Sequence of chain 1.B:
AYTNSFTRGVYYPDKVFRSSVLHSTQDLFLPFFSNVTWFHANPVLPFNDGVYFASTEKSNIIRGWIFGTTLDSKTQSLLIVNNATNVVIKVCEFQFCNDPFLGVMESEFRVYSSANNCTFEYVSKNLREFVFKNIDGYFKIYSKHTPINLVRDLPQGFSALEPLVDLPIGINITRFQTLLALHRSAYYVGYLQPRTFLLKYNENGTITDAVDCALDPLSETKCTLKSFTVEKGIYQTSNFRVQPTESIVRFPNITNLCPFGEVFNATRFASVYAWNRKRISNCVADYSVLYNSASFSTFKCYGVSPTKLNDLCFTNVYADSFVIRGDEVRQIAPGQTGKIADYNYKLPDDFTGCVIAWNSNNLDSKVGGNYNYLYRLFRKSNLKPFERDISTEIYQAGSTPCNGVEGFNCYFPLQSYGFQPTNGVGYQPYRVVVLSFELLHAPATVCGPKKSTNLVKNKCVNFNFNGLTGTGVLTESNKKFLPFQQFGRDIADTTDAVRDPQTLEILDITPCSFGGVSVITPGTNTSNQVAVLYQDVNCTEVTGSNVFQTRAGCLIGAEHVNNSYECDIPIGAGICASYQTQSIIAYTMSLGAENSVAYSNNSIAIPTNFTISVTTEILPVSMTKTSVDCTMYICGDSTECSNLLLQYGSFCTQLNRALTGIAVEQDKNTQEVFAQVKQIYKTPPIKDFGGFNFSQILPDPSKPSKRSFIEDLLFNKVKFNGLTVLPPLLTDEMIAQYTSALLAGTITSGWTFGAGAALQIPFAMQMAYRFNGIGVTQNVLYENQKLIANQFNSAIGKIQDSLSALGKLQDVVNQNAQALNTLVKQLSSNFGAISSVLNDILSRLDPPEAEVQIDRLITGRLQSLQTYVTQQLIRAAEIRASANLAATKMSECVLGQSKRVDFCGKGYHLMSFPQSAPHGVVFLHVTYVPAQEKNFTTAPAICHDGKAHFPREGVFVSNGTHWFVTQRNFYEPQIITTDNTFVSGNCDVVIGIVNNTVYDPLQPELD

Binding-site contacts:
Ligand atom O4 contacts residue LEU922 of chain 1.B at 4.1 Å.
Ligand atom O6 contacts residue LEU922 of chain 1.B at 3.9 Å.
Ligand atom O7 contacts residue LEU922 of chain 1.B at 3.8 Å.
Ligand atom C3 contacts residue ASN717 of chain 1.B at 3.8 Å.
Ligand atom C7 contacts residue LEU922 of chain 1.B at 3.7 Å (hydrophobic).
Ligand atom C5 contacts residue ASN717 of chain 1.B at 3.7 Å.
Ligand atom C2 contacts residue GLN1071 of chain 1.B at 4.3 Å.
Ligand atom C8 contacts residue ASN925 of chain 1.B at 4.3 Å.
Ligand atom C5 contacts residue LEU922 of chain 1.B at 3.8 Å (hydrophobic).
Ligand atom C6 contacts residue LEU922 of chain 1.B at 4.2 Å (hydrophobic).
Ligand atom O7 contacts residue ASN717 of chain 1.B at 3.9 Å.
Ligand atom O6 contacts residue GLN926 of chain 1.B at 3.7 Å.
Ligand atom O5 contacts residue ASN717 of chain 1.B at 2.4 Å (h-bond).
Ligand atom N2 contacts residue ASN717 of chain 1.B at 2.9 Å (h-bond).
Ligand atom C1 contacts residue GLN1071 of chain 1.B at 4.2 Å.
Ligand atom C7 contacts residue ASN717 of chain 1.B at 3.6 Å.
Ligand atom C4 contacts residue ASN717 of chain 1.B at 4.2 Å.
Ligand atom N2 contacts residue LEU922 of chain 1.B at 4.4 Å.
Ligand atom O5 contacts residue GLN1071 of chain 1.B at 4.2 Å.
Ligand atom C8 contacts residue LEU922 of chain 1.B at 3.6 Å (hydrophobic).
Ligand atom C2 contacts residue ASN717 of chain 1.B at 2.5 Å.
Ligand atom C4 contacts residue LEU922 of chain 1.B at 4.5 Å (hydrophobic).
Ligand atom C1 contacts residue ASN717 of chain 1.B at 1.4 Å.

The protein below binds the small molecule below.
Small molecule (SMILES): CC(=O)N[C@H]1[C@H](O[C@H]2[C@H](O)[C@@H](NC(C)=O)CO[C@@H]2CO)O[C@H](CO)[C@@H](O)[C@@H]1O